Binding-site contacts:
Ligand atom O7 contacts residue TYR150 of chain 1.D at 4.2 Å.
Ligand atom C1 contacts residue ILE144 of chain 1.D at 4.3 Å (hydrophobic).
Ligand atom O4 contacts residue ARG197 of chain 1.D at 3.3 Å (salt-bridge).
Ligand atom O7 contacts residue GLN246 of chain 1.D at 4.4 Å.
Ligand atom O5 contacts residue ARG197 of chain 1.D at 4.5 Å.
Ligand atom O6 contacts residue PRO186 of chain 1.D at 4.3 Å.
Ligand atom S3 contacts residue PHE193 of chain 1.D at 4.5 Å.
Ligand atom C2 contacts residue ILE188 of chain 1.D at 4.1 Å (hydrophobic).
Ligand atom O6 contacts residue ILE144 of chain 1.D at 4.2 Å.
Ligand atom O6 contacts residue SER143 of chain 1.D at 2.6 Å (h-bond).
Ligand atom O7 contacts residue ILE188 of chain 1.D at 3.1 Å.
Ligand atom O6 contacts residue ALA145 of chain 1.D at 4.2 Å.
Ligand atom O4 contacts residue TYR150 of chain 1.D at 3.0 Å (h-bond).
Ligand atom O5 contacts residue LEU208 of chain 1.D at 4.2 Å.
Ligand atom S3 contacts residue ILE188 of chain 1.D at 3.7 Å.
Ligand atom C1 contacts residue GLY187 of chain 1.D at 4.1 Å.
Ligand atom O6 contacts residue TYR150 of chain 1.D at 4.3 Å.
Ligand atom O5 contacts residue PHE193 of chain 1.D at 4.4 Å.
Ligand atom C1 contacts residue NDP1 of chain 1.S at 3.4 Å.
Ligand atom C2 contacts residue NDP1 of chain 1.S at 3.8 Å.
Ligand atom O6 contacts residue TYR156 of chain 1.D at 3.5 Å (h-bond).
Ligand atom C2 contacts residue PHE193 of chain 1.D at 3.6 Å (hydrophobic).
Ligand atom O5 contacts residue ILE188 of chain 1.D at 3.3 Å.
Ligand atom C1 contacts residue ILE188 of chain 1.D at 4.2 Å (hydrophobic).
Ligand atom O7 contacts residue PHE251 of chain 2.G at 4.2 Å.
Ligand atom C1 contacts residue SER143 of chain 1.D at 3.9 Å.
Ligand atom O4 contacts residue PHE193 of chain 1.D at 4.4 Å.
Ligand atom O6 contacts residue NDP1 of chain 1.S at 3.4 Å.
Ligand atom S3 contacts residue TYR150 of chain 1.D at 4.1 Å.

Sequence of chain 1.D:
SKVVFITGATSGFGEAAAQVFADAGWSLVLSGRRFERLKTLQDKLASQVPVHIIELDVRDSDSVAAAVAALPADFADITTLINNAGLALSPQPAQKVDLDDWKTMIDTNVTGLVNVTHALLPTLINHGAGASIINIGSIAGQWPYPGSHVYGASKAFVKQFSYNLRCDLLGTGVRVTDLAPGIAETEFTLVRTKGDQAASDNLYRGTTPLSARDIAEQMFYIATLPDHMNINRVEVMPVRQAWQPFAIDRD

This protein binds this small molecule.
Small molecule (SMILES): O=S(=O)(O)CCO

Sequence of chain 2.G:
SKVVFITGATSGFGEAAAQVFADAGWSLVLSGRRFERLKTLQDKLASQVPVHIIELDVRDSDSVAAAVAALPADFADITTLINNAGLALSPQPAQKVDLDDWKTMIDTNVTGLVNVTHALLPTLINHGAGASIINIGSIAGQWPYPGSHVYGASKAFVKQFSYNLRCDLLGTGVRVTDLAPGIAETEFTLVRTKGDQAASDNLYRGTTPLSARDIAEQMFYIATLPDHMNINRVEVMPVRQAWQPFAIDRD